Sequence of chain 2.A:
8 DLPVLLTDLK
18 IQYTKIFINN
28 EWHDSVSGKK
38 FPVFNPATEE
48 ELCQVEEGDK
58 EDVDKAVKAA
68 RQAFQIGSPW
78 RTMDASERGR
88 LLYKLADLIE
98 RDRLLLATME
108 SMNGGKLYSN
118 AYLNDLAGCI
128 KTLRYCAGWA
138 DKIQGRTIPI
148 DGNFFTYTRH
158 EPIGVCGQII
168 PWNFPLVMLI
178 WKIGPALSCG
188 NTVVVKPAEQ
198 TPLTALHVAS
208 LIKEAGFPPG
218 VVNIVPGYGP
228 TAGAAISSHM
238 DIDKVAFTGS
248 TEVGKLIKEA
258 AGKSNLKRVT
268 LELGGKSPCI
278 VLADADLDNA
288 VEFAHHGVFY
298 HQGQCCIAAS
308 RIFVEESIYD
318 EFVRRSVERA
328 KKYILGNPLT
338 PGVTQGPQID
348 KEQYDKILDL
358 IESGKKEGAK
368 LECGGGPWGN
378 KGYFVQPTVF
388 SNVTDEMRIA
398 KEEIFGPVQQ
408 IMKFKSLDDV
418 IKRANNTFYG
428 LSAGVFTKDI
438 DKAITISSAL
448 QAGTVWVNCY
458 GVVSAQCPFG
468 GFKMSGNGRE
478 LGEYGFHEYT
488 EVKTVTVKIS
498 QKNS

A small-molecule ligand and the protein it binds are described below.
Small molecule (SMILES): CC(C)CCn1c(CN2CCC(C(N)=O)CC2)nc2c1c(=O)n(C)c(=O)n2C

Binding-site contacts:
Ligand atom C18 contacts residue ASN121 of chain 2.A at 4.0 Å.
Ligand atom C3 contacts residue GLY458 of chain 2.A at 3.7 Å.
Ligand atom N9 contacts residue TYR297 of chain 2.A at 3.4 Å.
Ligand atom O24 contacts residue TRP178 of chain 2.A at 3.0 Å (h-bond).
Ligand atom C15 contacts residue TYR297 of chain 2.A at 3.9 Å (hydrophobic).
Ligand atom C21 contacts residue VAL460 of chain 2.A at 3.9 Å (hydrophobic).
Ligand atom C22 contacts residue GLY125 of chain 2.A at 3.9 Å.
Ligand atom C2 contacts residue TYR297 of chain 2.A at 3.4 Å (hydrophobic).
Ligand atom C20 contacts residue VAL460 of chain 2.A at 3.4 Å (hydrophobic).
Ligand atom N6 contacts residue TYR297 of chain 2.A at 3.8 Å.
Ligand atom C13 contacts residue PHE171 of chain 2.A at 3.6 Å (hydrophobic).
Ligand atom O28 contacts residue TYR297 of chain 2.A at 4.0 Å.
Ligand atom C11 contacts residue PHE171 of chain 2.A at 4.0 Å (hydrophobic).
Ligand atom C3 contacts residue TYR297 of chain 2.A at 3.7 Å (hydrophobic).
Ligand atom O24 contacts residue VAL174 of chain 2.A at 3.8 Å.
Ligand atom C10 contacts residue PHE171 of chain 2.A at 3.4 Å (hydrophobic).
Ligand atom O26 contacts residue GLY294 of chain 2.A at 3.6 Å.
Ligand atom N6 contacts residue ILE304 of chain 2.A at 3.9 Å.
Ligand atom C25 contacts residue GLY294 of chain 2.A at 3.2 Å.
Ligand atom C10 contacts residue TYR297 of chain 2.A at 3.9 Å (hydrophobic).
Ligand atom N23 contacts residue GLY125 of chain 2.A at 3.8 Å.
Ligand atom C1 contacts residue CYS302 of chain 2.A at 3.6 Å (hydrophobic).
Ligand atom C1 contacts residue TYR297 of chain 2.A at 3.6 Å (hydrophobic).
Ligand atom O26 contacts residue GLY458 of chain 2.A at 3.8 Å.
Ligand atom N4 contacts residue GLY458 of chain 2.A at 3.6 Å (h-bond).
Ligand atom C5 contacts residue TYR297 of chain 2.A at 3.9 Å (hydrophobic).
Ligand atom O26 contacts residue HIS293 of chain 2.A at 3.5 Å (h-bond).
Ligand atom C1 contacts residue ILE304 of chain 2.A at 3.8 Å (hydrophobic).
Ligand atom C8 contacts residue TYR297 of chain 2.A at 3.5 Å (hydrophobic).
Ligand atom O24 contacts residue GLY125 of chain 2.A at 3.8 Å.
Ligand atom O24 contacts residue THR129 of chain 2.A at 3.3 Å (h-bond).
Ligand atom C27 contacts residue GLY458 of chain 2.A at 3.8 Å.
Ligand atom N7 contacts residue TYR297 of chain 2.A at 3.8 Å.
Ligand atom C18 contacts residue GLY125 of chain 2.A at 4.0 Å.
Ligand atom O28 contacts residue CYS302 of chain 2.A at 2.8 Å (h-bond).
Ligand atom C25 contacts residue ILE304 of chain 2.A at 3.7 Å (hydrophobic).
Ligand atom N4 contacts residue TYR297 of chain 2.A at 4.0 Å.
Ligand atom O28 contacts residue ILE304 of chain 2.A at 3.6 Å.
Ligand atom N23 contacts residue VAL460 of chain 2.A at 3.8 Å.
Ligand atom C5 contacts residue GLY458 of chain 2.A at 3.8 Å.